Sequence of chain 1.E:
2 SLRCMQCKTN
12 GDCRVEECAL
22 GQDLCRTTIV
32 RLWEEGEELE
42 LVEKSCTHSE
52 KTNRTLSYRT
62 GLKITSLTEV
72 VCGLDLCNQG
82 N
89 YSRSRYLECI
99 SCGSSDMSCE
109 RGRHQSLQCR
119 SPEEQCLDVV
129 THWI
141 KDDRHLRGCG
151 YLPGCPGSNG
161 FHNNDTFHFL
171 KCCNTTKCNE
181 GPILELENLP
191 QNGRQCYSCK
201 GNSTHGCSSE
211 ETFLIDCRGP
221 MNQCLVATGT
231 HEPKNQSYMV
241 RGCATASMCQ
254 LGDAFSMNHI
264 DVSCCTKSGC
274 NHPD

This small molecule binds to this protein.
Small molecule (SMILES): CC(=O)N[C@H]1[C@H](O[C@H]2[C@H](O)[C@@H](NC(C)=O)CO[C@@H]2CO)O[C@H](CO)[C@@H](O)[C@@H]1O

Binding-site contacts:
Ligand atom O7 contacts residue ASN174 of chain 1.E at 3.3 Å (h-bond).
Ligand atom N2 contacts residue ASN174 of chain 1.E at 3.0 Å (h-bond).
Ligand atom C2 contacts residue ASN174 of chain 1.E at 2.5 Å.
Ligand atom C8 contacts residue ASN174 of chain 1.E at 4.3 Å.
Ligand atom C5 contacts residue ASN174 of chain 1.E at 3.6 Å.
Ligand atom O5 contacts residue ASN174 of chain 1.E at 2.3 Å (h-bond).
Ligand atom C4 contacts residue ASN174 of chain 1.E at 4.2 Å.
Ligand atom C3 contacts residue ASN174 of chain 1.E at 3.8 Å.
Ligand atom C1 contacts residue ASN174 of chain 1.E at 1.4 Å.
Ligand atom C7 contacts residue ASN174 of chain 1.E at 3.3 Å.